Sequence of chain 1.B:
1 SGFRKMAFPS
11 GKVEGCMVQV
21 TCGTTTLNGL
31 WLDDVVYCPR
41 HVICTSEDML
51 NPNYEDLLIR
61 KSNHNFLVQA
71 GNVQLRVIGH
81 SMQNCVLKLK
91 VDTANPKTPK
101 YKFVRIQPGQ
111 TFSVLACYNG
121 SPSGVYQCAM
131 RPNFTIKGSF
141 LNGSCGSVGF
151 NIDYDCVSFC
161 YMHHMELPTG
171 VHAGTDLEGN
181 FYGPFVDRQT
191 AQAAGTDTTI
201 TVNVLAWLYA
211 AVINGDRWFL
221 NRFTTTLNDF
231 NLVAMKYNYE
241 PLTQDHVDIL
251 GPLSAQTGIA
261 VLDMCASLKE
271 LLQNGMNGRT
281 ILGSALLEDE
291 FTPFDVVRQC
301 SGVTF

This protein binds this small molecule.
Small molecule (SMILES): CC(=O)N1CC[C@@H](C(=O)Nc2cncc3ccccc23)c2cc(Cl)ccc21

Sequence of chain 1.A:
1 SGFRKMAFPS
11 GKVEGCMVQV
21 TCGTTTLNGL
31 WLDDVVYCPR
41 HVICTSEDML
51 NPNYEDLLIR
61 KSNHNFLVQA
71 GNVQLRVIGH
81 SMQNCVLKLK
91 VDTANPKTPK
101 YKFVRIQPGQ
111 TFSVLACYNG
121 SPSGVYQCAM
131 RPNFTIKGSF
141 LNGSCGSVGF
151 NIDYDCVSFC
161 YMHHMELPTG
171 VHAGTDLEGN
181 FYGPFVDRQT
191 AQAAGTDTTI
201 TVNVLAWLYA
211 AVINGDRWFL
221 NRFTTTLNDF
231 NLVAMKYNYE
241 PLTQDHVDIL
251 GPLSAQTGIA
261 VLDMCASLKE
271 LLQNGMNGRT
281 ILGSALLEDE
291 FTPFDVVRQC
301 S

Binding-site contacts:
Ligand atom C11 contacts residue ASN142 of chain 1.A at 3.8 Å.
Ligand atom C contacts residue GLN189 of chain 1.A at 3.6 Å.
Ligand atom C13 contacts residue DMS1 of chain 1.G at 3.8 Å.
Ligand atom C8 contacts residue LEU141 of chain 1.A at 3.6 Å (hydrophobic).
Ligand atom C9 contacts residue PHE140 of chain 1.A at 3.9 Å (hydrophobic).
Ligand atom N1 contacts residue CYS145 of chain 1.A at 3.7 Å.
Ligand atom C1 contacts residue GLN189 of chain 1.A at 3.8 Å.
Ligand atom C13 contacts residue ASN142 of chain 1.A at 3.6 Å.
Ligand atom C9 contacts residue GLU166 of chain 1.A at 3.6 Å.
Ligand atom C10 contacts residue GLU166 of chain 1.A at 3.4 Å.
Ligand atom N2 contacts residue SER144 of chain 1.A at 3.6 Å (h-bond).
Ligand atom O contacts residue GLN189 of chain 1.A at 2.9 Å (h-bond).
Ligand atom O1 contacts residue MET165 of chain 1.A at 3.4 Å.
Ligand atom N2 contacts residue HIS163 of chain 1.A at 2.7 Å (h-bond).
Ligand atom C17 contacts residue MET165 of chain 1.A at 3.5 Å (hydrophobic).
Ligand atom C7 contacts residue HIS163 of chain 1.A at 3.1 Å.
Ligand atom CL contacts residue ASP187 of chain 1.A at 3.4 Å.
Ligand atom N2 contacts residue GLU166 of chain 1.A at 3.8 Å.
Ligand atom C8 contacts residue HIS163 of chain 1.A at 3.9 Å.
Ligand atom C16 contacts residue HIS41 of chain 1.A at 3.7 Å.
Ligand atom C9 contacts residue LEU141 of chain 1.A at 3.6 Å (hydrophobic).
Ligand atom C8 contacts residue PHE140 of chain 1.A at 3.5 Å (hydrophobic).
Ligand atom N2 contacts residue LEU141 of chain 1.A at 3.9 Å.
Ligand atom C10 contacts residue ASN142 of chain 1.A at 3.7 Å.
Ligand atom C16 contacts residue MET165 of chain 1.A at 3.5 Å (hydrophobic).
Ligand atom CL contacts residue HIS41 of chain 1.A at 3.4 Å.
Ligand atom CL contacts residue MET165 of chain 1.A at 3.7 Å.
Ligand atom CL contacts residue HIS164 of chain 1.A at 4.0 Å.
Ligand atom C10 contacts residue LEU141 of chain 1.A at 3.7 Å (hydrophobic).
Ligand atom C contacts residue DMS1 of chain 1.E at 3.8 Å.
Ligand atom C10 contacts residue PHE140 of chain 1.A at 3.6 Å (hydrophobic).
Ligand atom C9 contacts residue ASN142 of chain 1.A at 3.8 Å.
Ligand atom C18 contacts residue MET49 of chain 1.A at 3.9 Å (hydrophobic).
Ligand atom C12 contacts residue DMS1 of chain 1.G at 3.7 Å.
Ligand atom C8 contacts residue GLU166 of chain 1.A at 3.4 Å.
Ligand atom C7 contacts residue GLU166 of chain 1.A at 3.8 Å.
Ligand atom N2 contacts residue PHE140 of chain 1.A at 3.7 Å.
Ligand atom O1 contacts residue GLU166 of chain 1.A at 3.0 Å (salt-bridge).
Ligand atom C16 contacts residue HIS164 of chain 1.A at 3.3 Å.
Ligand atom C18 contacts residue ARG188 of chain 1.A at 3.8 Å.